Binding-site contacts:
Ligand atom N17 contacts residue TYR220 of chain 1.G at 3.8 Å.
Ligand atom O1 contacts residue SER142 of chain 1.G at 3.6 Å.
Ligand atom C2 contacts residue ARG96 of chain 1.G at 3.9 Å.
Ligand atom C8 contacts residue TYR220 of chain 1.G at 3.9 Å (hydrophobic).
Ligand atom O2 contacts residue THR91 of chain 1.G at 2.9 Å (h-bond).
Ligand atom C contacts residue GLU13 of chain 1.G at 3.9 Å.
Ligand atom O5 contacts residue MET196 of chain 1.G at 3.7 Å.
Ligand atom C5 contacts residue GLU193 of chain 1.G at 3.3 Å.
Ligand atom O2 contacts residue PRO89 of chain 1.G at 3.7 Å.
Ligand atom O3 contacts residue THR174 of chain 1.G at 3.5 Å (h-bond).
Ligand atom N1 contacts residue TYR61 of chain 1.G at 3.8 Å.
Ligand atom O2 contacts residue LEU90 of chain 1.G at 3.6 Å.
Ligand atom C8 contacts residue TYR61 of chain 1.G at 3.3 Å (hydrophobic).
Ligand atom C1 contacts residue ARG96 of chain 1.G at 3.9 Å.
Ligand atom C1 contacts residue TYR61 of chain 1.G at 3.8 Å (hydrophobic).
Ligand atom N3 contacts residue GLU193 of chain 1.G at 3.1 Å (salt-bridge).
Ligand atom C2 contacts residue TYR61 of chain 1.G at 3.4 Å (hydrophobic).
Ligand atom N2 contacts residue TYR61 of chain 1.G at 3.2 Å.
Ligand atom N1 contacts residue GLU193 of chain 1.G at 3.8 Å.
Ligand atom C3 contacts residue GLU193 of chain 1.G at 3.6 Å.
Ligand atom N17 contacts residue MET196 of chain 1.G at 3.7 Å.
Ligand atom C contacts residue TYR220 of chain 1.G at 3.7 Å (hydrophobic).
Ligand atom N2 contacts residue PRO89 of chain 1.G at 2.8 Å (h-bond).
Ligand atom N2 contacts residue THR91 of chain 1.G at 3.6 Å (h-bond).
Ligand atom C7 contacts residue GLU193 of chain 1.G at 3.4 Å.
Ligand atom O1 contacts residue ARG96 of chain 1.G at 3.0 Å (salt-bridge).
Ligand atom C2 contacts residue PRO89 of chain 1.G at 3.7 Å (hydrophobic).
Ligand atom O2 contacts residue TYR61 of chain 1.G at 3.5 Å.
Ligand atom C2 contacts residue THR91 of chain 1.G at 3.4 Å.
Ligand atom C6 contacts residue TYR61 of chain 1.G at 3.1 Å (hydrophobic).
Ligand atom C contacts residue TYR61 of chain 1.G at 3.5 Å (hydrophobic).
Ligand atom C4 contacts residue PRO89 of chain 1.G at 3.6 Å (hydrophobic).
Ligand atom C6 contacts residue TYR220 of chain 1.G at 3.7 Å (hydrophobic).
Ligand atom N17 contacts residue GLU13 of chain 1.G at 3.7 Å.
Ligand atom O2 contacts residue ARG96 of chain 1.G at 2.8 Å (salt-bridge).
Ligand atom C6 contacts residue PRO89 of chain 1.G at 3.6 Å (hydrophobic).
Ligand atom O3 contacts residue GLU193 of chain 1.G at 3.7 Å.
Ligand atom C4 contacts residue TYR61 of chain 1.G at 3.3 Å (hydrophobic).
Ligand atom O5 contacts residue GLU193 of chain 1.G at 2.9 Å (salt-bridge).
Ligand atom C3 contacts residue TYR61 of chain 1.G at 3.6 Å (hydrophobic).

This protein binds this small molecule.
Small molecule (SMILES): N#Cc1cc2c(cc1[N+](=O)[O-])=NC(=O)C(=O)N=2

Sequence of chain 1.G:
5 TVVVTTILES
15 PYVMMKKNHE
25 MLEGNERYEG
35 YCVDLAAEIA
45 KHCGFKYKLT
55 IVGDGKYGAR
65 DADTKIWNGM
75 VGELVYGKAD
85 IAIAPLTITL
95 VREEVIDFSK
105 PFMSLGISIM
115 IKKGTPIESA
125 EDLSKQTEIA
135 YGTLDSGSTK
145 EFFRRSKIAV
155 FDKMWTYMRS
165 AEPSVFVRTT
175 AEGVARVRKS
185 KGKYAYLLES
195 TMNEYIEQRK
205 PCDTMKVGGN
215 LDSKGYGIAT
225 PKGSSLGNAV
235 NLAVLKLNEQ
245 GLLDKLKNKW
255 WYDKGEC